The small molecule below binds the protein below.
Small molecule (SMILES): CC(=O)N[C@@H]1[C@@H](O)[C@H](O)[C@@H](CO)O[C@H]1O

Sequence of chain 1.A:
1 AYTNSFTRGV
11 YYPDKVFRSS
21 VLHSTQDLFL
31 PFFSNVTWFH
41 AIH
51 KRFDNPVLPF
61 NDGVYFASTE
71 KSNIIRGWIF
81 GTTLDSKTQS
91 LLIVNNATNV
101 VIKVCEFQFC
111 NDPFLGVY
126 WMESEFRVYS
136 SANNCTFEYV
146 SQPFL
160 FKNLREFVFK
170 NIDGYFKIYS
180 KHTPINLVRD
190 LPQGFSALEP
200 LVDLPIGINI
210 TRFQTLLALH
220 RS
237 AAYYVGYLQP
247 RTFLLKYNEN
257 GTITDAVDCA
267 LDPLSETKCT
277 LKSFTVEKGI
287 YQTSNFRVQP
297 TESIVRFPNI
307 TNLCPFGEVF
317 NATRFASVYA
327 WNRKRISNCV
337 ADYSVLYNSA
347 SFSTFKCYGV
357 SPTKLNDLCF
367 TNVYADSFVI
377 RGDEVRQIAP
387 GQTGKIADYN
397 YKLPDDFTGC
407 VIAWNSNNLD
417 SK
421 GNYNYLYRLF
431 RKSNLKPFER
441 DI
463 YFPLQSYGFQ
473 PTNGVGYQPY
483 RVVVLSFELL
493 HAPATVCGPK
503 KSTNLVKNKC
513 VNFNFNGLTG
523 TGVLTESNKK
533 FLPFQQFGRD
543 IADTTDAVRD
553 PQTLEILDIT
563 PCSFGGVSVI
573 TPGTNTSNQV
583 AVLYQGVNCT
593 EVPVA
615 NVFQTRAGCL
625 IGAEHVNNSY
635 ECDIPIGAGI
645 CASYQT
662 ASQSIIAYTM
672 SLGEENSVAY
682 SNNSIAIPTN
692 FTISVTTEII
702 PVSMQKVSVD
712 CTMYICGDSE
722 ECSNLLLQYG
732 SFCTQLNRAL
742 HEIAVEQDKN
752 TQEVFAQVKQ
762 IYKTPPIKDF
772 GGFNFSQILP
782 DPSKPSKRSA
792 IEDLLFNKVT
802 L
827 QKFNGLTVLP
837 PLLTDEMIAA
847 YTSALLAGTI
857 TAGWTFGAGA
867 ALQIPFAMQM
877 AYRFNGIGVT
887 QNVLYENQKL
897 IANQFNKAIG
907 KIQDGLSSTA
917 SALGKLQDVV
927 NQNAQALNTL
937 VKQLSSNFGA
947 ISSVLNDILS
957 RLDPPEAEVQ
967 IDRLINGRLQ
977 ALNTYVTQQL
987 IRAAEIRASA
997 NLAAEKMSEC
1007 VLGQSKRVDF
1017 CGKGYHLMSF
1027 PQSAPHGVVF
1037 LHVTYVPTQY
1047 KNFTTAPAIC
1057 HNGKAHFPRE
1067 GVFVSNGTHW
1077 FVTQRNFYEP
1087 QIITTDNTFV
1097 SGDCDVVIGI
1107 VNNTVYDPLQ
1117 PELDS

Binding-site contacts:
Ligand atom C7 contacts residue ASN683 of chain 1.A at 3.2 Å.
Ligand atom C5 contacts residue ASN683 of chain 1.A at 3.6 Å.
Ligand atom C2 contacts residue ASN683 of chain 1.A at 2.5 Å.
Ligand atom C4 contacts residue ASN683 of chain 1.A at 4.2 Å.
Ligand atom O6 contacts residue ASN683 of chain 1.A at 4.4 Å.
Ligand atom C3 contacts residue ASN683 of chain 1.A at 3.8 Å.
Ligand atom C8 contacts residue ASN683 of chain 1.A at 3.5 Å.
Ligand atom N2 contacts residue ASN683 of chain 1.A at 2.4 Å (h-bond).
Ligand atom O5 contacts residue ASN683 of chain 1.A at 2.3 Å (h-bond).
Ligand atom O7 contacts residue ASN683 of chain 1.A at 4.2 Å.
Ligand atom O6 contacts residue TYR681 of chain 1.A at 4.2 Å.
Ligand atom C1 contacts residue ASN683 of chain 1.A at 1.4 Å.